Binding-site contacts:
Ligand atom O3P contacts residue ARG57 of chain 2.A at 3.4 Å (salt-bridge).
Ligand atom O2P contacts residue THR56 of chain 2.A at 3.0 Å (h-bond).
Ligand atom P contacts residue ARG107 of chain 2.A at 3.7 Å.
Ligand atom P contacts residue ARG57 of chain 2.A at 3.7 Å.
Ligand atom O1 contacts residue GLN138 of chain 2.A at 3.7 Å.
Ligand atom O2 contacts residue ARG168 of chain 2.A at 2.8 Å (salt-bridge).
Ligand atom C4 contacts residue ARG168 of chain 2.A at 3.5 Å.
Ligand atom C1P contacts residue ARG57 of chain 2.A at 3.4 Å.
Ligand atom O3 contacts residue ARG168 of chain 2.A at 2.9 Å (salt-bridge).
Ligand atom O1P contacts residue SER55 of chain 2.A at 3.7 Å.
Ligand atom N2 contacts residue LEU268 of chain 2.A at 2.8 Å (h-bond).
Ligand atom O2P contacts residue SER83 of chain 3.A at 3.0 Å (h-bond).
Ligand atom C3 contacts residue LEU268 of chain 2.A at 3.3 Å (hydrophobic).
Ligand atom O4 contacts residue LYS86 of chain 3.A at 2.7 Å (salt-bridge).
Ligand atom C2 contacts residue THR169 of chain 2.A at 3.7 Å.
Ligand atom O1 contacts residue HIS135 of chain 2.A at 2.7 Å (h-bond).
Ligand atom O1 contacts residue THR58 of chain 2.A at 3.0 Å (h-bond).
Ligand atom C2 contacts residue LEU268 of chain 2.A at 3.6 Å (hydrophobic).
Ligand atom O3P contacts residue THR58 of chain 2.A at 2.8 Å (h-bond).
Ligand atom O1P contacts residue LYS86 of chain 3.A at 3.0 Å (salt-bridge).
Ligand atom O3P contacts residue THR56 of chain 2.A at 3.5 Å (h-bond).
Ligand atom O5 contacts residue ARG229 of chain 2.A at 2.9 Å (salt-bridge).
Ligand atom O3 contacts residue LYS86 of chain 3.A at 3.0 Å (salt-bridge).
Ligand atom P contacts residue SER83 of chain 3.A at 3.5 Å.
Ligand atom C1 contacts residue LEU268 of chain 2.A at 3.4 Å (hydrophobic).
Ligand atom P contacts residue THR56 of chain 2.A at 3.7 Å.
Ligand atom O5 contacts residue GLN231 of chain 2.A at 3.0 Å (h-bond).
Ligand atom O3P contacts residue ARG107 of chain 2.A at 3.4 Å (salt-bridge).
Ligand atom O1P contacts residue SER83 of chain 3.A at 2.8 Å (h-bond).
Ligand atom O1 contacts residue ARG107 of chain 2.A at 2.9 Å (salt-bridge).
Ligand atom C1 contacts residue ARG107 of chain 2.A at 3.7 Å.
Ligand atom C5 contacts residue ARG229 of chain 2.A at 3.6 Å.
Ligand atom C5 contacts residue LEU268 of chain 2.A at 3.5 Å (hydrophobic).
Ligand atom O4 contacts residue ARG229 of chain 2.A at 3.0 Å (salt-bridge).
Ligand atom O1P contacts residue ARG107 of chain 2.A at 2.9 Å (salt-bridge).
Ligand atom C1P contacts residue LEU268 of chain 2.A at 3.3 Å (hydrophobic).
Ligand atom O3P contacts residue SER55 of chain 2.A at 2.7 Å (h-bond).
Ligand atom O3 contacts residue ARG107 of chain 2.A at 3.0 Å (salt-bridge).
Ligand atom O2P contacts residue ARG57 of chain 2.A at 2.9 Å (salt-bridge).
Ligand atom O2 contacts residue HIS135 of chain 2.A at 3.7 Å.

Sequence of chain 3.A:
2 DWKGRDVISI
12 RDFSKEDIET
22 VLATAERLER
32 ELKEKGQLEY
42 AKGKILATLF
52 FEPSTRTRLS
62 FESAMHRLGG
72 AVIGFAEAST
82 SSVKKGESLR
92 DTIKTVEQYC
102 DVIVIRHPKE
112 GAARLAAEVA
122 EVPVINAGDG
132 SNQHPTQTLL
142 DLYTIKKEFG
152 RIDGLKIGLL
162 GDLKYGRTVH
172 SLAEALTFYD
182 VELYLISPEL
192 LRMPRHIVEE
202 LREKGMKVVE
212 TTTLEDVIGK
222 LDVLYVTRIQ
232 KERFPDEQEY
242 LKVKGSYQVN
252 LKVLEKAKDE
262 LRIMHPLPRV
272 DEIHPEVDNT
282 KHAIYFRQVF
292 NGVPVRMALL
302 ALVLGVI

This protein binds this small molecule.
Small molecule (SMILES): O=C(O)C[C@H](NC(=O)CP(=O)(O)O)C(=O)O

Sequence of chain 2.A:
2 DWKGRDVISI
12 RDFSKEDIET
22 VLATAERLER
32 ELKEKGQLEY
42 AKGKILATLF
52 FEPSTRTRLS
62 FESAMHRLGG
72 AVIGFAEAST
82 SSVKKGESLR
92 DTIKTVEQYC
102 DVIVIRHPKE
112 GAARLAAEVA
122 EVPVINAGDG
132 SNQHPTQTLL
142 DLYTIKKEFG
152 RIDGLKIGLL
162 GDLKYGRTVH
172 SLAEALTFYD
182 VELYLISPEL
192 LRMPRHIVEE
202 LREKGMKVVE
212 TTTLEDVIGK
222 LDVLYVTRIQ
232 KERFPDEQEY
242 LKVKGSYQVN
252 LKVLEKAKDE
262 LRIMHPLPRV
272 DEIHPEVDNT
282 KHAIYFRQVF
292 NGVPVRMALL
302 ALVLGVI